Binding-site contacts:
Ligand atom C2 contacts residue ASN546 of chain 1.A at 2.5 Å.
Ligand atom C7 contacts residue ASN546 of chain 1.A at 3.5 Å.
Ligand atom O5 contacts residue SO41 of chain 1.E at 3.3 Å (h-bond).
Ligand atom C2 contacts residue SO41 of chain 1.E at 3.5 Å.
Ligand atom C5 contacts residue ASN546 of chain 1.A at 3.7 Å.
Ligand atom C3 contacts residue ASN546 of chain 1.A at 3.8 Å.
Ligand atom O7 contacts residue ASN546 of chain 1.A at 3.5 Å (h-bond).
Ligand atom O5 contacts residue GLY517 of chain 1.A at 3.5 Å.
Ligand atom O7 contacts residue SO41 of chain 1.E at 3.5 Å (h-bond).
Ligand atom O6 contacts residue SO41 of chain 1.E at 3.7 Å.
Ligand atom N2 contacts residue SO41 of chain 1.E at 4.4 Å.
Ligand atom N2 contacts residue ASN546 of chain 1.A at 3.0 Å (h-bond).
Ligand atom C7 contacts residue SO41 of chain 1.E at 4.3 Å.
Ligand atom C1 contacts residue GLY517 of chain 1.A at 4.1 Å.
Ligand atom C5 contacts residue GLY517 of chain 1.A at 4.4 Å.
Ligand atom C1 contacts residue SO41 of chain 1.E at 3.5 Å.
Ligand atom C6 contacts residue SO41 of chain 1.E at 3.0 Å.
Ligand atom C1 contacts residue ASN546 of chain 1.A at 1.4 Å.
Ligand atom C5 contacts residue SO41 of chain 1.E at 3.8 Å.
Ligand atom C4 contacts residue SO41 of chain 1.E at 4.3 Å.
Ligand atom C1 contacts residue SER548 of chain 1.A at 4.3 Å.
Ligand atom O6 contacts residue GLY517 of chain 1.A at 4.3 Å.
Ligand atom C4 contacts residue ASN546 of chain 1.A at 4.2 Å.
Ligand atom O5 contacts residue ASN546 of chain 1.A at 2.3 Å (h-bond).
Ligand atom O6 contacts residue ARG518 of chain 1.A at 3.8 Å.

This small molecule binds to this protein.
Small molecule (SMILES): CC(=O)N[C@@H]1[C@@H](O)[C@H](O)[C@@H](CO)O[C@H]1O

Sequence of chain 1.A:
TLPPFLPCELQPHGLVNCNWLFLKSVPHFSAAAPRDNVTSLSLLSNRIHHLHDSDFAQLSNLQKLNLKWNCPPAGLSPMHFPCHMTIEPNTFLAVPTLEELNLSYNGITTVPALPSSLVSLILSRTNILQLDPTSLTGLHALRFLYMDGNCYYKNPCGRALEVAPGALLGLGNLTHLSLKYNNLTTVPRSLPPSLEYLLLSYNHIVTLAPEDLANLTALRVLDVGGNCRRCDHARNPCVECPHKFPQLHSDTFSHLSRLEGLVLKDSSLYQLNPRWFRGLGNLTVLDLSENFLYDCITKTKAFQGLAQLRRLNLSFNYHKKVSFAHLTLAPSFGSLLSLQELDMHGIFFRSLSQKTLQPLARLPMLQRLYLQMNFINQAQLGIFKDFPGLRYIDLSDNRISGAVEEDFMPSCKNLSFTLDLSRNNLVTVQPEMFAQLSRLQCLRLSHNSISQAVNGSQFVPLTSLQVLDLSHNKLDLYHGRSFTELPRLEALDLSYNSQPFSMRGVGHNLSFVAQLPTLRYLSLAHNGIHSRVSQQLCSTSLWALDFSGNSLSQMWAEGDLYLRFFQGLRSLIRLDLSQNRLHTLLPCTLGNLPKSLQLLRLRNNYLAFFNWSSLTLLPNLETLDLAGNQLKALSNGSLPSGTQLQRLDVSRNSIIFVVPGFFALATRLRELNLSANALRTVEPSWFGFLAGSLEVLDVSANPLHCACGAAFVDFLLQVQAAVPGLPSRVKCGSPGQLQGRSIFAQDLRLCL